Binding-site contacts:
Ligand atom OH contacts residue BDP1 of chain 1.G at 1.4 Å.
Ligand atom OH contacts residue LYS413 of chain 1.A at 4.4 Å.
Ligand atom C6 contacts residue ARG492 of chain 1.A at 4.3 Å.
Ligand atom C4 contacts residue BDP1 of chain 1.G at 2.5 Å.
Ligand atom C4 contacts residue ARG492 of chain 1.A at 3.9 Å.
Ligand atom C5 contacts residue BDP1 of chain 1.G at 2.8 Å.
Ligand atom OH contacts residue ARG492 of chain 1.A at 3.8 Å.
Ligand atom C5 contacts residue ARG492 of chain 1.A at 4.1 Å.
Ligand atom C6 contacts residue BDP1 of chain 1.G at 4.1 Å.
Ligand atom C1 contacts residue ARG492 of chain 1.A at 4.2 Å.
Ligand atom C2 contacts residue ARG492 of chain 1.A at 3.9 Å.
Ligand atom C3 contacts residue ARG492 of chain 1.A at 3.9 Å.
Ligand atom C3 contacts residue BDP1 of chain 1.G at 3.7 Å.

A small-molecule ligand and the protein it binds are described below.
Small molecule (SMILES): O=[N+]([O-])c1ccc(O)cc1

Sequence of chain 1.A:
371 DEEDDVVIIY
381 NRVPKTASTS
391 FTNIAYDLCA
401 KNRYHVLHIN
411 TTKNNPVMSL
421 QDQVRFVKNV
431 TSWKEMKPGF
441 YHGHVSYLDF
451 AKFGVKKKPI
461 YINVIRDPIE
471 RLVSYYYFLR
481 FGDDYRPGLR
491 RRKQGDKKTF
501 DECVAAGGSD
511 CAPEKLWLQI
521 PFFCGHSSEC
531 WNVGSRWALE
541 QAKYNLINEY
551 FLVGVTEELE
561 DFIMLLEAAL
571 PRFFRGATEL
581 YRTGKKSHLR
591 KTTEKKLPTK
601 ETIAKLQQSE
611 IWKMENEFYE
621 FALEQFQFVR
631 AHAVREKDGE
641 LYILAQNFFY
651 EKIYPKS